Binding-site contacts:
Ligand atom C10 contacts residue TYR186 of chain 1.A at 4.4 Å (hydrophobic).
Ligand atom C8 contacts residue TRP144 of chain 1.A at 4.0 Å (hydrophobic).
Ligand atom C9 contacts residue TYR90 of chain 1.A at 3.4 Å (hydrophobic).
Ligand atom C3 contacts residue CYS189 of chain 1.A at 3.9 Å (hydrophobic).
Ligand atom C4 contacts residue THR145 of chain 1.A at 4.2 Å.
Ligand atom C3 contacts residue CYS188 of chain 1.A at 4.4 Å (hydrophobic).
Ligand atom N1 contacts residue TRP144 of chain 1.A at 4.0 Å.
Ligand atom C3 contacts residue LEU113 of chain 1.B at 4.2 Å (hydrophobic).
Ligand atom C7 contacts residue MET115 of chain 1.B at 3.6 Å (hydrophobic).
Ligand atom N2 contacts residue TYR90 of chain 1.A at 3.9 Å.
Ligand atom C5 contacts residue ARG105 of chain 1.B at 4.0 Å.
Ligand atom C3 contacts residue TYR193 of chain 1.A at 3.7 Å (hydrophobic).
Ligand atom C5 contacts residue LEU113 of chain 1.B at 4.1 Å (hydrophobic).
Ligand atom C4 contacts residue ARG105 of chain 1.B at 4.1 Å.
Ligand atom C5 contacts residue THR145 of chain 1.A at 4.1 Å.
Ligand atom C4 contacts residue TRP144 of chain 1.A at 4.3 Å (hydrophobic).
Ligand atom C1 contacts residue MET115 of chain 1.B at 3.7 Å (hydrophobic).
Ligand atom C4 contacts residue TYR193 of chain 1.A at 4.2 Å (hydrophobic).
Ligand atom C7 contacts residue CYS188 of chain 1.A at 4.1 Å (hydrophobic).
Ligand atom C10 contacts residue TYR193 of chain 1.A at 3.6 Å (hydrophobic).
Ligand atom C10 contacts residue SER143 of chain 1.A at 4.0 Å.
Ligand atom N1 contacts residue THR145 of chain 1.A at 4.0 Å.
Ligand atom C8 contacts residue TRP54 of chain 1.B at 3.7 Å (hydrophobic).
Ligand atom C3 contacts residue TRP144 of chain 1.A at 3.7 Å (hydrophobic).
Ligand atom C6 contacts residue CYS188 of chain 1.A at 4.2 Å (hydrophobic).
Ligand atom C9 contacts residue TRP144 of chain 1.A at 3.7 Å (hydrophobic).
Ligand atom C6 contacts residue TRP144 of chain 1.A at 3.4 Å (hydrophobic).
Ligand atom C7 contacts residue TRP144 of chain 1.A at 4.4 Å (hydrophobic).
Ligand atom C1 contacts residue TRP144 of chain 1.A at 3.4 Å (hydrophobic).
Ligand atom C10 contacts residue TRP144 of chain 1.A at 2.9 Å (hydrophobic).
Ligand atom C6 contacts residue MET115 of chain 1.B at 4.4 Å (hydrophobic).
Ligand atom C10 contacts residue TYR90 of chain 1.A at 3.3 Å (hydrophobic).
Ligand atom N1 contacts residue MET115 of chain 1.B at 3.8 Å.
Ligand atom C4 contacts residue CYS189 of chain 1.A at 4.4 Å (hydrophobic).
Ligand atom C2 contacts residue TRP144 of chain 1.A at 3.2 Å (hydrophobic).
Ligand atom C3 contacts residue THR145 of chain 1.A at 4.4 Å.
Ligand atom C2 contacts residue MET115 of chain 1.B at 4.1 Å (hydrophobic).
Ligand atom C4 contacts residue LEU113 of chain 1.B at 3.7 Å (hydrophobic).
Ligand atom N2 contacts residue TRP144 of chain 1.A at 2.6 Å (h-bond).
Ligand atom C5 contacts residue TRP144 of chain 1.A at 4.4 Å (hydrophobic).

This small molecule binds to this protein.
Small molecule (SMILES): CN1CCC[C@H]1c1cccnc1

Sequence of chain 1.B:
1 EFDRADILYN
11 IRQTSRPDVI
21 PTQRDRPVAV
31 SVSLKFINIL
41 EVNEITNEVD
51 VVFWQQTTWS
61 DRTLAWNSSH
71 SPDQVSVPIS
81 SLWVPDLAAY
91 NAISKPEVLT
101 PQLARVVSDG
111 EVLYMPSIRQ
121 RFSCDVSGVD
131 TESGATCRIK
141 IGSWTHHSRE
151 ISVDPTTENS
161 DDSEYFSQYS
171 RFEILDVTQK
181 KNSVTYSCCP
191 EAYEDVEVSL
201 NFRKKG

Sequence of chain 1.A:
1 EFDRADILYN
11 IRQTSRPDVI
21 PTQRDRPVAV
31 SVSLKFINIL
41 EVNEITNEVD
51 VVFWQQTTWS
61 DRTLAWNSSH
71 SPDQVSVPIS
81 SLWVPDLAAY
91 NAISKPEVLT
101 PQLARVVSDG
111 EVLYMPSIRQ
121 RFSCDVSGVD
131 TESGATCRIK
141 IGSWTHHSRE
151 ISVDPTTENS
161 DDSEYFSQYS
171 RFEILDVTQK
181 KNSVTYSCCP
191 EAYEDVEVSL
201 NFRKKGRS